The protein below binds the small molecule below.
Small molecule (SMILES): NC(=O)c1ccc(O)cc1

Sequence of chain 1.B:
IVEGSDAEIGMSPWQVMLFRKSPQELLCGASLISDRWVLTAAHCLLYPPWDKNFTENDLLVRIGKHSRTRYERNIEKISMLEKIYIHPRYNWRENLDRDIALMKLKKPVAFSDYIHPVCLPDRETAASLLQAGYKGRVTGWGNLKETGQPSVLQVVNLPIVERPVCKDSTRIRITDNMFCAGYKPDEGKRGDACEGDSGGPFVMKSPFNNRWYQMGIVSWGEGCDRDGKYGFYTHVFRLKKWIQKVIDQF

Binding-site contacts:
Ligand atom C5 contacts residue GLY228 of chain 1.B at 3.9 Å.
Ligand atom C4 contacts residue TRP227 of chain 1.B at 3.7 Å (hydrophobic).
Ligand atom C3 contacts residue TRP227 of chain 1.B at 3.4 Å (hydrophobic).
Ligand atom C4 contacts residue GLY228 of chain 1.B at 3.8 Å.
Ligand atom C3 contacts residue VAL225 of chain 1.B at 3.5 Å (hydrophobic).
Ligand atom C5 contacts residue CYS201 of chain 1.B at 4.2 Å (hydrophobic).
Ligand atom O4 contacts residue GLY238 of chain 1.B at 3.0 Å.
Ligand atom C2 contacts residue GLY228 of chain 1.B at 3.8 Å.
Ligand atom C5 contacts residue ASP199 of chain 1.B at 3.8 Å.
Ligand atom C6 contacts residue GLY230 of chain 1.B at 3.9 Å.
Ligand atom C1 contacts residue GLY228 of chain 1.B at 4.0 Å.
Ligand atom C4 contacts residue GLY238 of chain 1.B at 4.2 Å.
Ligand atom N1' contacts residue CYS201 of chain 1.B at 3.9 Å.
Ligand atom C6 contacts residue CYS201 of chain 1.B at 3.7 Å (hydrophobic).
Ligand atom C2 contacts residue SER205 of chain 1.B at 3.8 Å.
Ligand atom O4 contacts residue PHE239 of chain 1.B at 4.2 Å.
Ligand atom O1' contacts residue CYS201 of chain 1.B at 4.0 Å.
Ligand atom C1' contacts residue CYS201 of chain 1.B at 3.9 Å (hydrophobic).
Ligand atom C1 contacts residue CYS201 of chain 1.B at 4.2 Å (hydrophobic).
Ligand atom C2 contacts residue SER226 of chain 1.B at 4.2 Å.
Ligand atom O1' contacts residue GLU202 of chain 1.B at 3.9 Å.
Ligand atom C3 contacts residue GLY228 of chain 1.B at 3.7 Å.
Ligand atom C4 contacts residue ASP199 of chain 1.B at 3.6 Å.
Ligand atom C5 contacts residue GLY230 of chain 1.B at 3.8 Å.
Ligand atom C2 contacts residue VAL225 of chain 1.B at 3.7 Å (hydrophobic).
Ligand atom C5 contacts residue ALA200 of chain 1.B at 3.1 Å (hydrophobic).
Ligand atom O4 contacts residue ASP199 of chain 1.B at 2.6 Å (salt-bridge).
Ligand atom O4 contacts residue ALA200 of chain 1.B at 3.9 Å.
Ligand atom C3 contacts residue ALA200 of chain 1.B at 3.9 Å (hydrophobic).
Ligand atom C1' contacts residue SER205 of chain 1.B at 3.8 Å.
Ligand atom O4 contacts residue TRP227 of chain 1.B at 3.8 Å.
Ligand atom C6 contacts residue GLY228 of chain 1.B at 4.2 Å.
Ligand atom C4 contacts residue ALA200 of chain 1.B at 3.7 Å (hydrophobic).
Ligand atom N1' contacts residue GLU202 of chain 1.B at 3.0 Å (salt-bridge).
Ligand atom C6 contacts residue CYS231 of chain 1.B at 4.2 Å (hydrophobic).
Ligand atom O4 contacts residue GLY228 of chain 1.B at 4.2 Å.
Ligand atom C2 contacts residue TRP227 of chain 1.B at 3.7 Å (hydrophobic).
Ligand atom C1' contacts residue GLU202 of chain 1.B at 3.9 Å.
Ligand atom C6 contacts residue ALA200 of chain 1.B at 3.6 Å (hydrophobic).
Ligand atom O1' contacts residue SER205 of chain 1.B at 2.7 Å (h-bond).